Sequence of chain 1.A:
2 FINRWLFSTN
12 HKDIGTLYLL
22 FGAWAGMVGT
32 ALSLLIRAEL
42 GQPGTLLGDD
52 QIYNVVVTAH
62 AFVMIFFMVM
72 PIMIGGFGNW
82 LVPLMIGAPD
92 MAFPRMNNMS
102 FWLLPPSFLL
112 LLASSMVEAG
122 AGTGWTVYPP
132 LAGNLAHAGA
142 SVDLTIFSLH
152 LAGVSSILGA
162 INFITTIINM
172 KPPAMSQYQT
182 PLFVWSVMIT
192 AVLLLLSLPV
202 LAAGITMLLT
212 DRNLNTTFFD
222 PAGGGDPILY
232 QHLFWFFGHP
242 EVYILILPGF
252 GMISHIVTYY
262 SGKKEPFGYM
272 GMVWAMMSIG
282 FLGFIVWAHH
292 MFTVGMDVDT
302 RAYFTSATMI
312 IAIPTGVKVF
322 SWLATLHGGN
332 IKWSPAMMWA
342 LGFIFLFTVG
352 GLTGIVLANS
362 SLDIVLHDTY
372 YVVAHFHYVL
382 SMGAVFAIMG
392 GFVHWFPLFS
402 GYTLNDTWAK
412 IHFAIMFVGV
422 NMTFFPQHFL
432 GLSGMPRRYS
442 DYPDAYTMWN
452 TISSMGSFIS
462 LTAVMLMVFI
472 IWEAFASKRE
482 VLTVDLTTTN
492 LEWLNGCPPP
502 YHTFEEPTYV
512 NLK

Binding-site contacts:
Ligand atom O26 contacts residue HIS233 of chain 1.A at 4.1 Å.
Ligand atom C23 contacts residue TRP99 of chain 1.C at 3.6 Å (hydrophobic).
Ligand atom O25 contacts residue HIS233 of chain 1.A at 3.6 Å.
Ligand atom C11 contacts residue TYR304 of chain 1.A at 4.5 Å (hydrophobic).
Ligand atom O25 contacts residue HIS103 of chain 1.C at 3.0 Å (h-bond).
Ligand atom C11 contacts residue PHE305 of chain 1.A at 4.1 Å (hydrophobic).
Ligand atom C19 contacts residue TYR304 of chain 1.A at 4.2 Å (hydrophobic).
Ligand atom C12 contacts residue PHE305 of chain 1.A at 4.0 Å (hydrophobic).
Ligand atom C18 contacts residue TRP288 of chain 1.A at 4.1 Å (hydrophobic).
Ligand atom C23 contacts residue HIS233 of chain 1.A at 3.8 Å.
Ligand atom C2 contacts residue TYR304 of chain 1.A at 4.2 Å (hydrophobic).
Ligand atom C12 contacts residue THR301 of chain 1.A at 3.7 Å.
Ligand atom O26 contacts residue TRP99 of chain 1.C at 2.7 Å (h-bond).
Ligand atom C2 contacts residue THR301 of chain 1.A at 3.9 Å.
Ligand atom C20 contacts residue TRP288 of chain 1.A at 4.3 Å (hydrophobic).
Ligand atom C2 contacts residue ASP300 of chain 1.A at 3.9 Å.
Ligand atom C24 contacts residue HIS103 of chain 1.C at 3.1 Å.
Ligand atom C24 contacts residue TRP99 of chain 1.C at 3.5 Å (hydrophobic).
Ligand atom O3 contacts residue ASP300 of chain 1.A at 3.6 Å.
Ligand atom C24 contacts residue HIS233 of chain 1.A at 3.6 Å.
Ligand atom C1 contacts residue TYR304 of chain 1.A at 3.5 Å (hydrophobic).
Ligand atom O26 contacts residue HIS103 of chain 1.C at 2.5 Å (h-bond).
Ligand atom O12 contacts residue THR301 of chain 1.A at 2.6 Å (h-bond).
Ligand atom C21 contacts residue TRP288 of chain 1.A at 3.9 Å (hydrophobic).
Ligand atom C11 contacts residue THR301 of chain 1.A at 3.8 Å.
Ligand atom C21 contacts residue HIS233 of chain 1.A at 3.7 Å.
Ligand atom C9 contacts residue THR301 of chain 1.A at 4.4 Å.

A small-molecule ligand and the protein it binds are described below.
Small molecule (SMILES): C[C@H](CCC(=O)O)[C@H]1CC[C@H]2[C@@H]3[C@H](O)C[C@@H]4C[C@H](O)CC[C@]4(C)[C@H]3C[C@H](O)[C@]12C

Sequence of chain 1.C:
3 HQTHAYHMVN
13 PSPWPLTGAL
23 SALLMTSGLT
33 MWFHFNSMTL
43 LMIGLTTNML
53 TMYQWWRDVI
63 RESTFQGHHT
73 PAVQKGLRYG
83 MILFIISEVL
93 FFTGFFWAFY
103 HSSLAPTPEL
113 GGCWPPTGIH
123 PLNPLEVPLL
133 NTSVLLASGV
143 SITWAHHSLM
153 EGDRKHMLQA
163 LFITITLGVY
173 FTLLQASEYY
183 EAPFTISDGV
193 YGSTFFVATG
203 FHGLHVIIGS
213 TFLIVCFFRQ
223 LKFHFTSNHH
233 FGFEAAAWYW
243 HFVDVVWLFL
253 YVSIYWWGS